Sequence of chain 1.C:
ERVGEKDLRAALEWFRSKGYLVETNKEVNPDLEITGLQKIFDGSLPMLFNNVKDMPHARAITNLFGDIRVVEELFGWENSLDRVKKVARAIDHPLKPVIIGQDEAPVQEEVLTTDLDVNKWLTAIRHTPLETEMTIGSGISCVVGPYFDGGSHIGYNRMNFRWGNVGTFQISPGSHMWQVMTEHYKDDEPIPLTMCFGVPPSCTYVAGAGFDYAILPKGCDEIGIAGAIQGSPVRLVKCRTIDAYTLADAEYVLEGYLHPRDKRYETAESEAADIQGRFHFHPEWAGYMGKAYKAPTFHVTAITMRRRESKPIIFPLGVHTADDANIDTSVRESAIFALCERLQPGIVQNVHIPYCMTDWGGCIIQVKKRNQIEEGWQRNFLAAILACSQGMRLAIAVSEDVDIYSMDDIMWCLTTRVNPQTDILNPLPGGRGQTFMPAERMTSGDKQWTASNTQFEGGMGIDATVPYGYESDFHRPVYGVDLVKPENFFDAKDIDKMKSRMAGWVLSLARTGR

This small molecule binds to this protein.
Small molecule (SMILES): Cc1cc2c3c(c1C)C(C)(C)C[C@@H](O)N3c1c(nc(O)[nH]c1=O)N2C[C@H](O)[C@H](O)[C@H](O)COP(=O)(O)O

Binding-site contacts:
Ligand atom C10 contacts residue BYC1 of chain 1.S at 3.5 Å.
Ligand atom C20 contacts residue ALA209 of chain 1.C at 3.3 Å (hydrophobic).
Ligand atom C3 contacts residue BYC1 of chain 1.S at 3.5 Å.
Ligand atom C4 contacts residue TYR156 of chain 1.C at 3.4 Å (hydrophobic).
Ligand atom O3 contacts residue ARG158 of chain 1.C at 2.8 Å (salt-bridge).
Ligand atom O10 contacts residue TYR213 of chain 1.C at 2.6 Å (h-bond).
Ligand atom C9 contacts residue ASP324 of chain 1.C at 3.4 Å.
Ligand atom N3 contacts residue BYC1 of chain 1.S at 3.4 Å.
Ligand atom C6 contacts residue BYC1 of chain 1.S at 3.4 Å.
Ligand atom O8 contacts residue TYR213 of chain 1.C at 3.2 Å (h-bond).
Ligand atom N2 contacts residue SER172 of chain 1.C at 3.4 Å (h-bond).
Ligand atom N1 contacts residue GLN170 of chain 1.C at 2.8 Å (h-bond).
Ligand atom C14 contacts residue ASP328 of chain 1.C at 3.3 Å.
Ligand atom O7 contacts residue ALA209 of chain 1.C at 2.9 Å (h-bond).
Ligand atom O4 contacts residue TYR156 of chain 1.C at 3.3 Å (h-bond).
Ligand atom C14 contacts residue ASP324 of chain 1.C at 3.2 Å.
Ligand atom C11 contacts residue BYC1 of chain 1.S at 3.2 Å.
Ligand atom O10 contacts residue GLY210 of chain 1.C at 3.3 Å.
Ligand atom O5 contacts residue ALA209 of chain 1.C at 2.5 Å (h-bond).
Ligand atom N2 contacts residue BYC1 of chain 1.S at 3.5 Å (h-bond).
Ligand atom O9 contacts residue K1 of chain 1.X at 2.9 Å.
Ligand atom O9 contacts residue GLU222 of chain 1.C at 3.1 Å (salt-bridge).
Ligand atom O1 contacts residue SER172 of chain 1.C at 2.6 Å (h-bond).
Ligand atom C5 contacts residue BYC1 of chain 1.S at 3.5 Å.
Ligand atom O8 contacts residue HIS176 of chain 1.C at 2.9 Å (h-bond).
Ligand atom O9 contacts residue HIS153 of chain 1.C at 3.0 Å (h-bond).
Ligand atom C1 contacts residue SER172 of chain 1.C at 3.1 Å.
Ligand atom O6 contacts residue TYR156 of chain 1.C at 3.5 Å (h-bond).
Ligand atom P1 contacts residue FE1 of chain 1.U at 3.3 Å.
Ligand atom C1 contacts residue TYR156 of chain 1.C at 3.4 Å (hydrophobic).
Ligand atom P1 contacts residue TYR213 of chain 1.C at 3.5 Å.
Ligand atom O9 contacts residue HIS176 of chain 1.C at 3.1 Å (h-bond).
Ligand atom N4 contacts residue BYC1 of chain 1.S at 3.3 Å.
Ligand atom N2 contacts residue TYR156 of chain 1.C at 3.3 Å (h-bond).
Ligand atom C15 contacts residue ASP324 of chain 1.C at 3.5 Å.
Ligand atom O9 contacts residue FE1 of chain 1.U at 2.0 Å.
Ligand atom O3 contacts residue GLN170 of chain 1.C at 3.4 Å.
Ligand atom O5 contacts residue ALA207 of chain 1.C at 2.8 Å (h-bond).
Ligand atom C6 contacts residue TYR156 of chain 1.C at 3.5 Å (hydrophobic).
Ligand atom O4 contacts residue ALA207 of chain 1.C at 2.9 Å (h-bond).